Sequence of chain 38.D:
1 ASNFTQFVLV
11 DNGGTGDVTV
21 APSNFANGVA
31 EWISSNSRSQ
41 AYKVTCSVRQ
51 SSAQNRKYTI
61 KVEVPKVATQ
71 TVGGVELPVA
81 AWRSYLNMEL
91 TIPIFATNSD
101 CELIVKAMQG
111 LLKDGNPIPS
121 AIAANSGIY

This protein binds this small molecule.
Small molecule (SMILES): Nc1ccn([C@@H]2O[C@H](CO[P](=O)(O)O[C@H]3[C@@H](O)[C@H](n4ccc(N)nc4=O)O[C@@H]3CO[P](=O)(O)O[C@H]3[C@@H](O)[C@H](n4cnc5c(N)ncnc54)O[C@@H]3CO[P](=O)(O)O[C@H]3[C@@H](O)[C@H](n4ccc(N)nc4=O)O[C@@H]3CO[P](=O)(O)O[C@H]3[C@@H](O)[C@H](n4ccc(=O)[nH]c4=O)O[C@@H]3CO[P](=O)(O)O[C@H]3[C@@H](O)[C@H](n4cnc5c(N)ncnc54)O[C@@H]3CO[P](=O)(O)O[C@H]3[C@@H](O)[C@H](n4cnc5c(=O)nc(N)[nH]c54)O[C@@H]3CO[P](=O)(O)O[C@H]3[C@@H](O)[C@H](n4cnc5c(=O)nc(N)[nH]c54)O[C@@H]3CO)[C@@H](O)[C@H]2O)c(=O)n1

Binding-site contacts:
Ligand atom C2' contacts residue GLU63 of chain 39.C at 3.5 Å.
Ligand atom O2' contacts residue GLU63 of chain 39.C at 3.1 Å (salt-bridge).
Ligand atom N1 contacts residue TYR85 of chain 39.C at 3.6 Å.
Ligand atom O2' contacts residue TYR85 of chain 39.C at 3.5 Å.
Ligand atom O3' contacts residue TYR85 of chain 39.C at 3.6 Å.
Ligand atom OP2 contacts residue TYR85 of chain 39.C at 2.5 Å (h-bond).
Ligand atom OP1 contacts residue SER51 of chain 38.D at 2.7 Å (h-bond).
Ligand atom C6 contacts residue THR45 of chain 39.C at 3.5 Å.
Ligand atom C3' contacts residue TYR85 of chain 39.C at 3.3 Å (hydrophobic).
Ligand atom C5' contacts residue TYR85 of chain 39.C at 3.1 Å (hydrophobic).
Ligand atom OP1 contacts residue ARG49 of chain 38.D at 2.5 Å (salt-bridge).
Ligand atom OP2 contacts residue SER51 of chain 38.D at 3.2 Å (h-bond).
Ligand atom P contacts residue SER51 of chain 38.D at 3.4 Å.
Ligand atom OP2 contacts residue LYS43 of chain 39.C at 3.2 Å (salt-bridge).
Ligand atom C5' contacts residue SER51 of chain 38.D at 3.5 Å.
Ligand atom OP1 contacts residue SER51 of chain 38.D at 3.3 Å.
Ligand atom N7 contacts residue THR45 of chain 39.C at 2.6 Å (h-bond).
Ligand atom OP1 contacts residue SER52 of chain 38.D at 3.0 Å.
Ligand atom OP2 contacts residue ASN55 of chain 38.D at 3.2 Å (h-bond).
Ligand atom C2 contacts residue SER47 of chain 39.C at 3.0 Å.
Ligand atom C6 contacts residue TYR85 of chain 39.C at 3.5 Å (hydrophobic).
Ligand atom P contacts residue ARG49 of chain 38.D at 2.9 Å.
Ligand atom C5 contacts residue THR45 of chain 39.C at 3.3 Å.
Ligand atom O2 contacts residue ASN87 of chain 39.C at 3.2 Å (h-bond).
Ligand atom N6 contacts residue THR45 of chain 39.C at 2.9 Å (h-bond).
Ligand atom OP2 contacts residue ARG49 of chain 38.D at 2.4 Å (salt-bridge).
Ligand atom OP1 contacts residue ASN55 of chain 38.D at 3.3 Å (h-bond).
Ligand atom C2' contacts residue TYR85 of chain 39.C at 3.4 Å (hydrophobic).
Ligand atom C4' contacts residue TYR85 of chain 39.C at 3.3 Å (hydrophobic).
Ligand atom N6 contacts residue CYS46 of chain 39.C at 3.4 Å (h-bond).
Ligand atom C4 contacts residue TYR85 of chain 39.C at 3.5 Å (hydrophobic).
Ligand atom O3' contacts residue SER51 of chain 38.D at 3.5 Å (h-bond).
Ligand atom N1 contacts residue THR59 of chain 39.C at 3.6 Å.
Ligand atom C5 contacts residue TYR85 of chain 39.C at 3.5 Å (hydrophobic).
Ligand atom P contacts residue TYR85 of chain 39.C at 3.5 Å.
Ligand atom N6 contacts residue THR59 of chain 39.C at 2.9 Å (h-bond).
Ligand atom N1 contacts residue SER47 of chain 39.C at 2.7 Å (h-bond).
Ligand atom OP2 contacts residue LYS57 of chain 38.D at 3.4 Å.
Ligand atom OP2 contacts residue LYS57 of chain 38.D at 2.7 Å (salt-bridge).
Ligand atom O4' contacts residue LYS61 of chain 39.C at 3.1 Å (salt-bridge).

Sequence of chain 39.C:
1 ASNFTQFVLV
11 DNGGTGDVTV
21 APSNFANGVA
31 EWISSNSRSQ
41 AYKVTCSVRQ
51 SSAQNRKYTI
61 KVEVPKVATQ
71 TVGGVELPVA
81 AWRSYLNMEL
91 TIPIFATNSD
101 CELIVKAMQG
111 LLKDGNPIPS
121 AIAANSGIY